The small molecule below binds the protein below.
Small molecule (SMILES): Cc1ccc(S(=O)(=O)N2C[C@H]3CC(C(=O)NCc4ccc(Cl)cc4Cl)C[C@H]3C2)cc1

Binding-site contacts:
Ligand atom C19 contacts residue HIS327 of chain 1.C at 3.6 Å.
Ligand atom C2 contacts residue TRP139 of chain 1.C at 3.6 Å (hydrophobic).
Ligand atom C16 contacts residue HIS327 of chain 1.C at 3.9 Å.
Ligand atom CL2 contacts residue EDO1 of chain 1.Q at 3.6 Å.
Ligand atom C22 contacts residue TRP139 of chain 1.C at 3.6 Å (hydrophobic).
Ligand atom O3 contacts residue TYR269 of chain 1.C at 2.7 Å (h-bond).
Ligand atom O2 contacts residue PHE184 of chain 1.C at 3.6 Å.
Ligand atom C14 contacts residue TYR186 of chain 1.C at 3.1 Å (hydrophobic).
Ligand atom C7 contacts residue TYR146 of chain 1.C at 3.2 Å (hydrophobic).
Ligand atom C20 contacts residue VAL301 of chain 1.C at 3.7 Å (hydrophobic).
Ligand atom N1 contacts residue GLN187 of chain 1.C at 3.4 Å (h-bond).
Ligand atom C22 contacts residue ASP138 of chain 1.C at 3.9 Å.
Ligand atom C14 contacts residue TYR269 of chain 1.C at 3.2 Å (hydrophobic).
Ligand atom C15 contacts residue PHE70 of chain 1.C at 3.9 Å (hydrophobic).
Ligand atom O1 contacts residue TRP139 of chain 1.C at 3.5 Å.
Ligand atom C15 contacts residue TYR269 of chain 1.C at 3.3 Å (hydrophobic).
Ligand atom O3 contacts residue TYR186 of chain 1.C at 2.5 Å (h-bond).
Ligand atom CL2 contacts residue HIS327 of chain 1.C at 3.7 Å.
Ligand atom C12 contacts residue LEU302 of chain 1.C at 3.7 Å (hydrophobic).
Ligand atom O1 contacts residue GLN187 of chain 1.C at 3.2 Å (h-bond).
Ligand atom C20 contacts residue HIS327 of chain 1.C at 3.5 Å.
Ligand atom O2 contacts residue GLN187 of chain 1.C at 2.9 Å (h-bond).
Ligand atom C11 contacts residue LEU302 of chain 1.C at 3.8 Å (hydrophobic).
Ligand atom C18 contacts residue TRP328 of chain 1.C at 3.7 Å (hydrophobic).
Ligand atom S1 contacts residue GLN187 of chain 1.C at 3.2 Å (h-bond).
Ligand atom C13 contacts residue TYR186 of chain 1.C at 3.6 Å (hydrophobic).
Ligand atom C13 contacts residue ASP138 of chain 1.C at 3.9 Å.
Ligand atom CL1 contacts residue MET222 of chain 1.C at 3.9 Å.
Ligand atom C15 contacts residue ASP138 of chain 1.C at 3.5 Å.
Ligand atom C18 contacts residue MET222 of chain 1.C at 3.9 Å (hydrophobic).
Ligand atom C21 contacts residue ASP138 of chain 1.C at 3.8 Å.
Ligand atom CL1 contacts residue PHE70 of chain 1.C at 3.9 Å.
Ligand atom C12 contacts residue TYR186 of chain 1.C at 3.7 Å (hydrophobic).
Ligand atom N2 contacts residue TYR269 of chain 1.C at 3.5 Å (h-bond).
Ligand atom C4 contacts residue TRP139 of chain 1.C at 3.7 Å (hydrophobic).
Ligand atom N2 contacts residue ASP138 of chain 1.C at 2.6 Å (salt-bridge).
Ligand atom C17 contacts residue MET222 of chain 1.C at 3.7 Å (hydrophobic).
Ligand atom C21 contacts residue HIS327 of chain 1.C at 3.5 Å.
Ligand atom C5 contacts residue MET142 of chain 1.C at 3.8 Å (hydrophobic).
Ligand atom C14 contacts residue ASP138 of chain 1.C at 3.6 Å.

Sequence of chain 1.C:
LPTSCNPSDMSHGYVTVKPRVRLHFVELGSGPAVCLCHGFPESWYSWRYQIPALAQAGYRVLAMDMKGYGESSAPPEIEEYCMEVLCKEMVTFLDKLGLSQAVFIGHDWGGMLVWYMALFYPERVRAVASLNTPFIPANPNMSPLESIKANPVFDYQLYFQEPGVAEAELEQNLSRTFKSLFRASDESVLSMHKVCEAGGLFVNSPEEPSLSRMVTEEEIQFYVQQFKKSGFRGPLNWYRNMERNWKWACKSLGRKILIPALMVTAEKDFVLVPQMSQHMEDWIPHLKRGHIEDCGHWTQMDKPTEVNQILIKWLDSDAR